Sequence of chain 1.B:
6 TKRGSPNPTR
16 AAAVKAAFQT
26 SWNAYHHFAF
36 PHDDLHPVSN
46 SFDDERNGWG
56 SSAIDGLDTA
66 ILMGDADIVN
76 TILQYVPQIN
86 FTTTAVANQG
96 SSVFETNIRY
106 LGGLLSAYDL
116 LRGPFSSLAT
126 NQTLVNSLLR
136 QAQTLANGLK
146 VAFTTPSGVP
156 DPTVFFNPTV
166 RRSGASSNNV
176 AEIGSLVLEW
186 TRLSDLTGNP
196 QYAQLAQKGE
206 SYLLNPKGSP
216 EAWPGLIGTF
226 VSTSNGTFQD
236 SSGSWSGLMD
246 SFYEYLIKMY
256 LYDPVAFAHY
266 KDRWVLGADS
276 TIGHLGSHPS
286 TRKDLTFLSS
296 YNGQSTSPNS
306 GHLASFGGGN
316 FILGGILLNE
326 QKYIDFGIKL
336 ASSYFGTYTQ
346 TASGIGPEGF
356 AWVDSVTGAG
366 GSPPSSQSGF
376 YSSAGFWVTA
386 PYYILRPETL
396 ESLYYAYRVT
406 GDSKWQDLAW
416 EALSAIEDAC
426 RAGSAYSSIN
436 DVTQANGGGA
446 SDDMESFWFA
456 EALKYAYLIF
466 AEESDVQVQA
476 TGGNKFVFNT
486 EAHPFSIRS

This protein binds this small molecule.
Small molecule (SMILES): CC(=O)N[C@@H]1[C@@H](O)[C@H](O)[C@@H](CO)O[C@H]1O

Binding-site contacts:
Ligand atom C5 contacts residue THR88 of chain 1.B at 4.1 Å.
Ligand atom C3 contacts residue ASN85 of chain 1.B at 3.8 Å.
Ligand atom C2 contacts residue ASN85 of chain 1.B at 2.4 Å.
Ligand atom O6 contacts residue THR88 of chain 1.B at 4.1 Å.
Ligand atom C1 contacts residue THR87 of chain 1.B at 3.5 Å.
Ligand atom O5 contacts residue THR88 of chain 1.B at 3.3 Å.
Ligand atom N2 contacts residue ASN85 of chain 1.B at 2.9 Å (h-bond).
Ligand atom C6 contacts residue THR88 of chain 1.B at 3.9 Å.
Ligand atom O5 contacts residue THR87 of chain 1.B at 3.9 Å.
Ligand atom O7 contacts residue ASN85 of chain 1.B at 3.3 Å (h-bond).
Ligand atom C5 contacts residue ASN85 of chain 1.B at 3.7 Å.
Ligand atom C4 contacts residue ASN85 of chain 1.B at 4.2 Å.
Ligand atom C5 contacts residue THR87 of chain 1.B at 4.0 Å.
Ligand atom C1 contacts residue ASN85 of chain 1.B at 1.4 Å.
Ligand atom C1 contacts residue THR88 of chain 1.B at 4.1 Å.
Ligand atom O5 contacts residue ASN85 of chain 1.B at 2.4 Å (h-bond).
Ligand atom C7 contacts residue ASN85 of chain 1.B at 3.5 Å.